Sequence of chain 1.C:
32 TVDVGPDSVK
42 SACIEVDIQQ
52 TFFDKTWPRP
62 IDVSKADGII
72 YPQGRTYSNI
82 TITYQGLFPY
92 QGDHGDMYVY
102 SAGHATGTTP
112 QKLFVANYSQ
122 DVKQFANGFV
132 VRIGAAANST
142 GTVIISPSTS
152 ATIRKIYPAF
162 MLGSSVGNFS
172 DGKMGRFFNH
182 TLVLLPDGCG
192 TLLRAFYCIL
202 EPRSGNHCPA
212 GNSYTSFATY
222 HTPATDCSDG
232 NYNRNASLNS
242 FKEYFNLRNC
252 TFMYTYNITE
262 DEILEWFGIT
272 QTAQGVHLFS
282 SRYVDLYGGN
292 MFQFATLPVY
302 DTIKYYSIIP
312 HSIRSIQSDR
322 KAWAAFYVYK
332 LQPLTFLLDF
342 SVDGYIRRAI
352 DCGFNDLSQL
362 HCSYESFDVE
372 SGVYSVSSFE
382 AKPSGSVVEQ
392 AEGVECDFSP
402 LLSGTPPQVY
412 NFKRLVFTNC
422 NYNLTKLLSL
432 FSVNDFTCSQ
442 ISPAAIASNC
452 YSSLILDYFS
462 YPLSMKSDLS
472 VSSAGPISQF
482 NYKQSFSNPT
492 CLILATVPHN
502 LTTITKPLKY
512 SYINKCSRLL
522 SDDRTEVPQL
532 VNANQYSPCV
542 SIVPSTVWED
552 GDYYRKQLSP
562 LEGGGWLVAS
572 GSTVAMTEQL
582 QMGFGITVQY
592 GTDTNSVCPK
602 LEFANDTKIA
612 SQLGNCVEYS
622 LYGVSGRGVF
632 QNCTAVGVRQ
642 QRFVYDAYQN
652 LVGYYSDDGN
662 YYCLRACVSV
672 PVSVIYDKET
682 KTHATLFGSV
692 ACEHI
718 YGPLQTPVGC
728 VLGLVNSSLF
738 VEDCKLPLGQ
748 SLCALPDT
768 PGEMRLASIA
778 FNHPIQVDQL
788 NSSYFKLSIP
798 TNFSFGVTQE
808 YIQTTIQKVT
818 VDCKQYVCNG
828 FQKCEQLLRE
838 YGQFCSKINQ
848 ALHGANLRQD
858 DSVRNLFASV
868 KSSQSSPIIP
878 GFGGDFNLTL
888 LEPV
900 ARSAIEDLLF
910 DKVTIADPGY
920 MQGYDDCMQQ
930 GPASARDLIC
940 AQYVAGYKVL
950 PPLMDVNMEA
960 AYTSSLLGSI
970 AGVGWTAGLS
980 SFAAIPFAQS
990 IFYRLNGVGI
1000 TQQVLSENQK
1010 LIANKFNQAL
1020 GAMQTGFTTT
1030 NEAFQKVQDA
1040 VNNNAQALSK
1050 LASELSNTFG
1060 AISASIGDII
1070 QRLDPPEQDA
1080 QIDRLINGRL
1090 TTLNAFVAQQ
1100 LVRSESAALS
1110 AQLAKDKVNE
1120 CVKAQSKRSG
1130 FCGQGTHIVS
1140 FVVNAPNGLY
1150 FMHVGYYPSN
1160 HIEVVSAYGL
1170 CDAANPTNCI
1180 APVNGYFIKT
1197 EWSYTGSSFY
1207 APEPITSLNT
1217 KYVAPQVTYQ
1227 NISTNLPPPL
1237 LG

Sequence of chain 1.B:
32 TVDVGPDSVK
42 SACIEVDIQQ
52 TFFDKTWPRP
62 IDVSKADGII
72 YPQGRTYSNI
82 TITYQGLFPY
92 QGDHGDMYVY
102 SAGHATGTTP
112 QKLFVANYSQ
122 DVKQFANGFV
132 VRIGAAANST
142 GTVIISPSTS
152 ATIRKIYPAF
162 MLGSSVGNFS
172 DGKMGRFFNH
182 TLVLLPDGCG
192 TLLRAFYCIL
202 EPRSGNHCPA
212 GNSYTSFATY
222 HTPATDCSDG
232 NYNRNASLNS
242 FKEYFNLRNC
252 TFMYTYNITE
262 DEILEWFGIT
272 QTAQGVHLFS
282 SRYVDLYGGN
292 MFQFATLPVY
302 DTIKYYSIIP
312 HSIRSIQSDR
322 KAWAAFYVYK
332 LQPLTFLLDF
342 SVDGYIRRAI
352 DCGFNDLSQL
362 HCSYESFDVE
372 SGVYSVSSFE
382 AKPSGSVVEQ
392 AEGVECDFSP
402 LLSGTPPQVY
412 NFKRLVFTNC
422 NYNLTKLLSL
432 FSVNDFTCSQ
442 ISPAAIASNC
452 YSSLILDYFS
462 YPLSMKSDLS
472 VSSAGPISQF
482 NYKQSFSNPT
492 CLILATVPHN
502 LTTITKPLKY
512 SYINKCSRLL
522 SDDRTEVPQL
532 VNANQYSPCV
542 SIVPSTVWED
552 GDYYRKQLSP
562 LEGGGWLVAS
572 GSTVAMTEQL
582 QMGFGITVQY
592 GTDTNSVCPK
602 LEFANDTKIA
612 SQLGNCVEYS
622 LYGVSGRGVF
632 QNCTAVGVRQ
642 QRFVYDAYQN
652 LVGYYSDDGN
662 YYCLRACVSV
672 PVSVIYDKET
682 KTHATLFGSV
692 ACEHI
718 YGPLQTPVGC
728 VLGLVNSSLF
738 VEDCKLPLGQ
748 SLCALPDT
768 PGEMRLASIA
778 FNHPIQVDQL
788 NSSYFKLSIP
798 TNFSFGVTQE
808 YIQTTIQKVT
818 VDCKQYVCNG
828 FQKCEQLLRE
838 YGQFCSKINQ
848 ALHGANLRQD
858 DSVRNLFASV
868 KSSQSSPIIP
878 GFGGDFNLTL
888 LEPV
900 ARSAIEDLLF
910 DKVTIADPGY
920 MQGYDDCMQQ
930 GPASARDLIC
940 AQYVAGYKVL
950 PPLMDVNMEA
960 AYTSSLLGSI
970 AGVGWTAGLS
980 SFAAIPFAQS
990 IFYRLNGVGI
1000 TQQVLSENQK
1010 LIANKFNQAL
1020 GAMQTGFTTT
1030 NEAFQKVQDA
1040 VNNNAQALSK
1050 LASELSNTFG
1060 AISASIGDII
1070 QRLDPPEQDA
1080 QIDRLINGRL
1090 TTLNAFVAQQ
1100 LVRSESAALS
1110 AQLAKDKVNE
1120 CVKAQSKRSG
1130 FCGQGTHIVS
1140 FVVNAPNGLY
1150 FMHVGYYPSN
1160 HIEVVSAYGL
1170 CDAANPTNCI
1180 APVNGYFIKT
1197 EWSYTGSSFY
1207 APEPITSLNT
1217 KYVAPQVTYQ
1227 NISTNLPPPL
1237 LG

The protein below binds the small molecule below.
Small molecule (SMILES): CC(=O)N[C@H]1[C@H](O[C@H]2[C@H](O)[C@@H](NC(C)=O)CO[C@@H]2CO)O[C@H](CO)[C@@H](O[C@@H]2O[C@H](CO)[C@@H](O)[C@H](O[C@H]3O[C@H](CO)[C@@H](O)[C@H](O)[C@@H]3O)[C@@H]2O)[C@@H]1O

Binding-site contacts:
Ligand atom O7 contacts residue VAL1223 of chain 1.B at 3.2 Å (h-bond).
Ligand atom C7 contacts residue GLN1222 of chain 1.B at 4.0 Å.
Ligand atom O4 contacts residue VAL1223 of chain 1.B at 3.7 Å.
Ligand atom C8 contacts residue GLN1222 of chain 1.B at 3.8 Å.
Ligand atom C1 contacts residue TYR1225 of chain 1.B at 3.8 Å (hydrophobic).
Ligand atom C3 contacts residue TYR1225 of chain 1.B at 4.2 Å (hydrophobic).
Ligand atom C8 contacts residue TYR1225 of chain 1.B at 3.3 Å (hydrophobic).
Ligand atom C7 contacts residue TYR1225 of chain 1.B at 3.5 Å (hydrophobic).
Ligand atom N2 contacts residue ASN1227 of chain 1.B at 3.0 Å (h-bond).
Ligand atom C1 contacts residue VAL1223 of chain 1.B at 4.2 Å (hydrophobic).
Ligand atom C2 contacts residue TYR1225 of chain 1.B at 3.8 Å (hydrophobic).
Ligand atom C8 contacts residue PRO1221 of chain 1.B at 3.5 Å (hydrophobic).
Ligand atom C2 contacts residue ASN1227 of chain 1.B at 2.6 Å.
Ligand atom O5 contacts residue ASN1227 of chain 1.B at 2.4 Å (h-bond).
Ligand atom C7 contacts residue ASN1227 of chain 1.B at 3.8 Å.
Ligand atom C3 contacts residue GLN1222 of chain 1.B at 4.4 Å.
Ligand atom O7 contacts residue ASN1227 of chain 1.B at 3.9 Å.
Ligand atom O4 contacts residue GLU1006 of chain 1.C at 4.2 Å.
Ligand atom N2 contacts residue TYR1225 of chain 1.B at 2.8 Å (h-bond).
Ligand atom C5 contacts residue ASN1227 of chain 1.B at 3.7 Å.
Ligand atom O7 contacts residue GLN1222 of chain 1.B at 3.8 Å.
Ligand atom C7 contacts residue VAL1223 of chain 1.B at 3.7 Å (hydrophobic).
Ligand atom N2 contacts residue VAL1223 of chain 1.B at 4.0 Å.
Ligand atom O3 contacts residue GLU1006 of chain 1.C at 4.0 Å.
Ligand atom C8 contacts residue VAL1223 of chain 1.B at 4.1 Å (hydrophobic).
Ligand atom C1 contacts residue ASN1227 of chain 1.B at 1.5 Å.
Ligand atom C4 contacts residue ASN1227 of chain 1.B at 4.5 Å.
Ligand atom C3 contacts residue ASN1227 of chain 1.B at 3.9 Å.
Ligand atom N2 contacts residue GLN1226 of chain 1.B at 4.3 Å.
Ligand atom C8 contacts residue SER790 of chain 1.B at 3.6 Å.
Ligand atom C3 contacts residue VAL1223 of chain 1.B at 3.6 Å (hydrophobic).
Ligand atom C8 contacts residue GLN1226 of chain 1.B at 3.8 Å.
Ligand atom O3 contacts residue VAL1223 of chain 1.B at 3.0 Å (h-bond).
Ligand atom O5 contacts residue VAL1223 of chain 1.B at 4.0 Å.
Ligand atom C2 contacts residue VAL1223 of chain 1.B at 4.2 Å (hydrophobic).